Binding-site contacts:
Ligand atom C14 contacts residue ARG25 of chain 1.X at 3.2 Å.
Ligand atom C16 contacts residue ARG25 of chain 1.X at 3.1 Å.
Ligand atom C20 contacts residue GLY31 of chain 1.Y at 3.5 Å.
Ligand atom C17 contacts residue ARG25 of chain 1.X at 3.5 Å.
Ligand atom C11 contacts residue LYS30 of chain 1.Y at 3.9 Å.
Ligand atom C11 contacts residue ALA27 of chain 1.Y at 3.5 Å (hydrophobic).
Ligand atom O6 contacts residue SER32 of chain 1.Y at 2.5 Å (h-bond).
Ligand atom C16 contacts residue ALA151 of chain 1.X at 3.6 Å (hydrophobic).
Ligand atom C4 contacts residue GLY77 of chain 1.Y at 3.3 Å.
Ligand atom O5 contacts residue GLY31 of chain 1.Y at 3.4 Å.
Ligand atom C13 contacts residue ARG25 of chain 1.X at 3.7 Å.
Ligand atom C9 contacts residue LEU78 of chain 1.Y at 3.7 Å (hydrophobic).
Ligand atom O3 contacts residue VAL79 of chain 1.Y at 3.0 Å (h-bond).
Ligand atom O3 contacts residue LEU78 of chain 1.Y at 3.3 Å.
Ligand atom C3 contacts residue GLY77 of chain 1.Y at 3.6 Å.
Ligand atom O2 contacts residue ARG17 of chain 1.X at 3.6 Å.
Ligand atom O5 contacts residue LYS63 of chain 1.Y at 3.1 Å (salt-bridge).
Ligand atom O5 contacts residue GLY77 of chain 1.Y at 3.1 Å (h-bond).
Ligand atom C3 contacts residue VAL79 of chain 1.Y at 3.7 Å (hydrophobic).
Ligand atom C11 contacts residue LEU78 of chain 1.Y at 3.7 Å (hydrophobic).
Ligand atom C10 contacts residue LEU78 of chain 1.Y at 3.2 Å (hydrophobic).
Ligand atom O5 contacts residue SER32 of chain 1.Y at 3.5 Å (h-bond).
Ligand atom C2 contacts residue VAL79 of chain 1.Y at 3.8 Å (hydrophobic).
Ligand atom C2 contacts residue GLY77 of chain 1.Y at 3.3 Å.
Ligand atom N1 contacts residue GLY77 of chain 1.Y at 3.1 Å (h-bond).
Ligand atom C19 contacts residue ARG25 of chain 1.X at 3.6 Å.
Ligand atom C1 contacts residue VAL79 of chain 1.Y at 3.5 Å (hydrophobic).
Ligand atom C9 contacts residue GLY16 of chain 1.X at 3.6 Å.
Ligand atom C10 contacts residue GLY16 of chain 1.X at 3.8 Å.
Ligand atom C18 contacts residue ARG25 of chain 1.X at 3.7 Å.
Ligand atom O6 contacts residue LYS63 of chain 1.Y at 3.3 Å (salt-bridge).
Ligand atom C20 contacts residue SER32 of chain 1.Y at 3.3 Å.
Ligand atom C15 contacts residue ARG25 of chain 1.X at 3.0 Å.
Ligand atom O1 contacts residue VAL79 of chain 1.Y at 3.7 Å.
Ligand atom C20 contacts residue LYS63 of chain 1.Y at 3.5 Å.
Ligand atom C10 contacts residue ALA27 of chain 1.Y at 3.7 Å (hydrophobic).
Ligand atom O6 contacts residue GLY31 of chain 1.Y at 3.5 Å.
Ligand atom C17 contacts residue VAL21 of chain 1.X at 3.7 Å (hydrophobic).
Ligand atom O2 contacts residue GLY16 of chain 1.X at 2.7 Å (h-bond).
Ligand atom O5 contacts residue SER76 of chain 1.Y at 3.2 Å.

Sequence of chain 1.X:
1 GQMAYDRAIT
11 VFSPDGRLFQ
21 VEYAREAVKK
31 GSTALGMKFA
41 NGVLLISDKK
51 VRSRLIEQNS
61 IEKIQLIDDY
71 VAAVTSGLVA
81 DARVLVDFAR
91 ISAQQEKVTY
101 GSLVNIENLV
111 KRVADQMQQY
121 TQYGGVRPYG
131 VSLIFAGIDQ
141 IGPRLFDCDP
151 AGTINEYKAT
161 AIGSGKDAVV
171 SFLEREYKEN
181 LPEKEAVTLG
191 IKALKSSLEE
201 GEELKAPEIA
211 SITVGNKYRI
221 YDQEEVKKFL

The small molecule below binds the protein below.
Small molecule (SMILES): C[C@@H](NC(=O)[C@H](Cc1ccc(O)cc1)NC(=O)OCc1ccccc1)C(=O)O

Sequence of chain 1.Y:
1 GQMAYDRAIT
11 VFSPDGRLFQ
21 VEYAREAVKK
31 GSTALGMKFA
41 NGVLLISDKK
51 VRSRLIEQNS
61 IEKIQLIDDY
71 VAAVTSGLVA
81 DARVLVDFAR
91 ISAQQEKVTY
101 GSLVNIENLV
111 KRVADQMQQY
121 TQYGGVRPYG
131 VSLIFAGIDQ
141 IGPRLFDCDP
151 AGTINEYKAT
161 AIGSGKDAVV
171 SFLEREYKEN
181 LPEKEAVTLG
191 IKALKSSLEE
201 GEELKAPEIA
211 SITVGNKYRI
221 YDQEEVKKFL